Binding-site contacts:
Ligand atom N03 contacts residue HIS122 of chain 1.G at 4.4 Å.
Ligand atom O01 contacts residue HIS122 of chain 1.G at 2.4 Å.
Ligand atom N03 contacts residue HIS122 of chain 1.H at 3.5 Å.
Ligand atom N03 contacts residue ZN1 of chain 1.TB at 2.8 Å.
Ligand atom C05 contacts residue HIS122 of chain 1.G at 4.5 Å.
Ligand atom O01 contacts residue HIS122 of chain 1.I at 3.0 Å.
Ligand atom C02 contacts residue ZN1 of chain 1.TB at 2.8 Å.
Ligand atom O01 contacts residue ZN1 of chain 1.TB at 2.1 Å.
Ligand atom O04 contacts residue HIS122 of chain 1.G at 4.1 Å.
Ligand atom O04 contacts residue ZN1 of chain 1.TB at 2.1 Å.
Ligand atom O04 contacts residue HIS122 of chain 1.H at 2.8 Å.
Ligand atom C05 contacts residue ZN1 of chain 1.TB at 4.2 Å.
Ligand atom C02 contacts residue HIS122 of chain 1.G at 3.5 Å.
Ligand atom C02 contacts residue HIS122 of chain 1.I at 3.5 Å.
Ligand atom C02 contacts residue HIS122 of chain 1.H at 4.0 Å.
Ligand atom O04 contacts residue HIS122 of chain 1.I at 2.3 Å.
Ligand atom O01 contacts residue HIS122 of chain 1.H at 3.8 Å.
Ligand atom N03 contacts residue HIS122 of chain 1.I at 3.2 Å.

The protein below binds the small molecule below.
Small molecule (SMILES): O=C(NO)c1cccc(C(=O)NO)c1

Sequence of chain 1.H:
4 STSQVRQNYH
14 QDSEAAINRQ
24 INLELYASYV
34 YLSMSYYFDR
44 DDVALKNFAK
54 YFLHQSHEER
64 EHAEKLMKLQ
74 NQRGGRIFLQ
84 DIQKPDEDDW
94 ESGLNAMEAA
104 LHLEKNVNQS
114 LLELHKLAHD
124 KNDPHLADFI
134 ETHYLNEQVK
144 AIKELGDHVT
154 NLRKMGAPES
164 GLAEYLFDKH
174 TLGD

Sequence of chain 1.I:
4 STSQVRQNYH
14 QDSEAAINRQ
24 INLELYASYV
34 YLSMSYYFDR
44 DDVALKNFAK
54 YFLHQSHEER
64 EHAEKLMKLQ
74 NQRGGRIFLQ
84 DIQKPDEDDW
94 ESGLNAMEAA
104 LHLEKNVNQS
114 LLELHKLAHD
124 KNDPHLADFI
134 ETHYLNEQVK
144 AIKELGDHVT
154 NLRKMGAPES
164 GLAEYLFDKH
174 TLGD

Sequence of chain 1.G:
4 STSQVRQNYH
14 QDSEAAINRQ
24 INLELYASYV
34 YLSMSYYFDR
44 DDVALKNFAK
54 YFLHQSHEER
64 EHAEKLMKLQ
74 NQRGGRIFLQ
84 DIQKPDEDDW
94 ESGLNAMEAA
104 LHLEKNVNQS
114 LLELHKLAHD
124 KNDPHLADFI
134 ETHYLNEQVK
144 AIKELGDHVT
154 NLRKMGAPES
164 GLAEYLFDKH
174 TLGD